Binding-site contacts:
Ligand atom C39 contacts residue ILE132 of chain 1.A at 3.8 Å (hydrophobic).
Ligand atom C10 contacts residue ILE147 of chain 1.A at 3.5 Å (hydrophobic).
Ligand atom C33 contacts residue MET140 of chain 1.A at 3.5 Å (hydrophobic).
Ligand atom C36 contacts residue LEU159 of chain 1.A at 3.8 Å (hydrophobic).
Ligand atom C37 contacts residue ARG94 of chain 1.A at 3.7 Å.
Ligand atom C32 contacts residue MET140 of chain 1.A at 3.8 Å (hydrophobic).
Ligand atom O7 contacts residue ARG94 of chain 1.A at 3.7 Å.
Ligand atom O35 contacts residue CYS91 of chain 1.A at 3.6 Å.
Ligand atom C1 contacts residue GLY90 of chain 1.A at 3.8 Å.
Ligand atom C11 contacts residue ILE147 of chain 1.A at 3.6 Å (hydrophobic).
Ligand atom F38 contacts residue LYS173 of chain 1.A at 3.0 Å.
Ligand atom O22 contacts residue ARG94 of chain 1.A at 3.3 Å.
Ligand atom C21 contacts residue ILE147 of chain 1.A at 3.6 Å (hydrophobic).
Ligand atom C31 contacts residue LYS173 of chain 1.A at 3.6 Å.
Ligand atom O18 contacts residue PHE93 of chain 1.A at 3.3 Å.
Ligand atom C19 contacts residue SER148 of chain 1.A at 3.4 Å.
Ligand atom C6 contacts residue GLY90 of chain 1.A at 3.4 Å.
Ligand atom O14 contacts residue GLY90 of chain 1.A at 3.1 Å.
Ligand atom C15 contacts residue LYS69 of chain 1.A at 3.6 Å.
Ligand atom C37 contacts residue CYS91 of chain 1.A at 3.2 Å (hydrophobic).
Ligand atom C6 contacts residue LYS69 of chain 1.A at 3.8 Å.
Ligand atom O17 contacts residue LYS69 of chain 1.A at 3.3 Å.
Ligand atom C39 contacts residue ARG94 of chain 1.A at 3.5 Å.
Ligand atom O7 contacts residue GLY90 of chain 1.A at 3.7 Å.
Ligand atom C4 contacts residue GLY90 of chain 1.A at 3.6 Å.
Ligand atom C16 contacts residue LYS69 of chain 1.A at 3.8 Å.
Ligand atom C2 contacts residue PHE93 of chain 1.A at 3.8 Å (hydrophobic).
Ligand atom C19 contacts residue ILE68 of chain 1.A at 3.3 Å (hydrophobic).
Ligand atom O22 contacts residue ILE147 of chain 1.A at 3.7 Å.
Ligand atom C3 contacts residue GLY90 of chain 1.A at 3.8 Å.
Ligand atom C39 contacts residue SER95 of chain 1.A at 3.4 Å.
Ligand atom O14 contacts residue LYS69 of chain 1.A at 3.1 Å.
Ligand atom C30 contacts residue CYS91 of chain 1.A at 3.7 Å (hydrophobic).
Ligand atom C37 contacts residue SER95 of chain 1.A at 3.1 Å.
Ligand atom N23 contacts residue CYS91 of chain 1.A at 3.7 Å.
Ligand atom C36 contacts residue ILE87 of chain 1.A at 3.5 Å (hydrophobic).
Ligand atom C25 contacts residue CYS91 of chain 1.A at 3.8 Å (hydrophobic).
Ligand atom C29 contacts residue LEU136 of chain 1.A at 3.7 Å (hydrophobic).
Ligand atom C36 contacts residue CYS91 of chain 1.A at 3.3 Å (hydrophobic).
Ligand atom O35 contacts residue ILE147 of chain 1.A at 3.8 Å.

The small molecule below binds the protein below.
Small molecule (SMILES): CCc1cc(F)c2ccccc2c1CNC(=O)c1c(OC)cc(O)c2c1OC1=CC(O)=C(C(C)=O)C(=O)[C@]12C

Sequence of chain 1.A:
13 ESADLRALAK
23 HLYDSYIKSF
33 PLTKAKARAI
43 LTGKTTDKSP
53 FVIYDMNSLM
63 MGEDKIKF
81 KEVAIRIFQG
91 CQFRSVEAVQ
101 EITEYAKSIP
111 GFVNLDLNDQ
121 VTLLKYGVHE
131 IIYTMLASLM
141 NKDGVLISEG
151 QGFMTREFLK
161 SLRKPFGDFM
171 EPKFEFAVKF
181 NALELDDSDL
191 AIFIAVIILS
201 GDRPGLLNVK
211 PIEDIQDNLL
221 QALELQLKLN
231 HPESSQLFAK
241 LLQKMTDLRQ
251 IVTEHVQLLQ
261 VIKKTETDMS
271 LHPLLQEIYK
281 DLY